Binding-site contacts:
Ligand atom C3 contacts residue FE21 of chain 3.E at 4.2 Å.
Ligand atom C1 contacts residue TYR185 of chain 3.B at 3.6 Å (hydrophobic).
Ligand atom O1 contacts residue ARG329 of chain 3.B at 3.9 Å.
Ligand atom C2 contacts residue GLY183 of chain 3.B at 3.6 Å.
Ligand atom O1 contacts residue ARG331 of chain 3.B at 2.3 Å (salt-bridge).
Ligand atom O4 contacts residue FE21 of chain 3.E at 2.8 Å.
Ligand atom C1 contacts residue ARG331 of chain 3.B at 3.5 Å.
Ligand atom C5 contacts residue FE21 of chain 3.E at 3.9 Å.
Ligand atom O2 contacts residue ASP182 of chain 3.B at 3.9 Å.
Ligand atom O4 contacts residue MET177 of chain 3.B at 4.2 Å.
Ligand atom O4 contacts residue ARG329 of chain 3.B at 4.1 Å.
Ligand atom O2 contacts residue TYR185 of chain 3.B at 3.1 Å.
Ligand atom C5 contacts residue ARG329 of chain 3.B at 4.4 Å.
Ligand atom C3 contacts residue ILE264 of chain 3.B at 4.1 Å (hydrophobic).
Ligand atom C2 contacts residue TYR185 of chain 3.B at 3.6 Å (hydrophobic).
Ligand atom O1 contacts residue ASP182 of chain 3.B at 3.6 Å.
Ligand atom C1 contacts residue GLY183 of chain 3.B at 3.3 Å.
Ligand atom C5 contacts residue HIS180 of chain 3.B at 4.2 Å.
Ligand atom C5 contacts residue MET177 of chain 3.B at 4.0 Å (hydrophobic).
Ligand atom C3 contacts residue HIS180 of chain 3.B at 4.3 Å.
Ligand atom O3 contacts residue MET177 of chain 3.B at 3.3 Å.
Ligand atom C4 contacts residue PHE267 of chain 3.B at 4.1 Å (hydrophobic).
Ligand atom O4 contacts residue HIS180 of chain 3.B at 3.6 Å (h-bond).
Ligand atom C1 contacts residue ASP182 of chain 3.B at 3.8 Å.
Ligand atom C2 contacts residue ASP182 of chain 3.B at 3.9 Å.
Ligand atom O2 contacts residue ARG331 of chain 3.B at 4.0 Å.
Ligand atom O4 contacts residue ASP182 of chain 3.B at 3.9 Å.
Ligand atom C3 contacts residue ARG331 of chain 3.B at 4.5 Å.
Ligand atom C3 contacts residue ASP182 of chain 3.B at 3.4 Å.
Ligand atom C2 contacts residue PHE267 of chain 3.B at 3.7 Å (hydrophobic).
Ligand atom O1 contacts residue GLY183 of chain 3.B at 4.2 Å.
Ligand atom O2 contacts residue GLY183 of chain 3.B at 2.8 Å (h-bond).
Ligand atom C3 contacts residue PHE267 of chain 3.B at 4.2 Å (hydrophobic).
Ligand atom C4 contacts residue ARG329 of chain 3.B at 4.5 Å.

Sequence of chain 3.B:
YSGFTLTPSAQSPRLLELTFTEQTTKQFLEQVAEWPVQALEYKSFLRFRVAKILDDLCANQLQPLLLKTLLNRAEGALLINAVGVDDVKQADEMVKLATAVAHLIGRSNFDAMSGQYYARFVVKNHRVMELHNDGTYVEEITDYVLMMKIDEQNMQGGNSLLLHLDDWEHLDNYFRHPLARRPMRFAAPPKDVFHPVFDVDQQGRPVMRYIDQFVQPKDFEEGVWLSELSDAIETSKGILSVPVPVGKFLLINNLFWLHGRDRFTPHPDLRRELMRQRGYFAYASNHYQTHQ

A protein and the small-molecule ligand that binds it are described below.
Small molecule (SMILES): O=C(O)CCCC(=O)O